This protein binds this small molecule.
Small molecule (SMILES): CC(=O)N[C@@H]1[C@@H](O)[C@H](O)[C@@H](CO)O[C@H]1O

Binding-site contacts:
Ligand atom O5 contacts residue GLN31 of chain 1.A at 3.9 Å.
Ligand atom O5 contacts residue ASN39 of chain 1.A at 2.8 Å (h-bond).
Ligand atom C8 contacts residue LYS38 of chain 1.A at 4.1 Å.
Ligand atom O6 contacts residue GLN31 of chain 1.A at 3.7 Å.
Ligand atom O7 contacts residue ASN39 of chain 1.A at 3.3 Å (h-bond).
Ligand atom C4 contacts residue ASN39 of chain 1.A at 4.4 Å.
Ligand atom C5 contacts residue ASN39 of chain 1.A at 4.0 Å.
Ligand atom C3 contacts residue ASN39 of chain 1.A at 3.9 Å.
Ligand atom C1 contacts residue ASN39 of chain 1.A at 1.6 Å.
Ligand atom N2 contacts residue ASN39 of chain 1.A at 2.8 Å (h-bond).
Ligand atom C2 contacts residue ASN39 of chain 1.A at 2.5 Å.
Ligand atom C7 contacts residue ASN39 of chain 1.A at 3.2 Å.
Ligand atom C8 contacts residue ASN39 of chain 1.A at 4.2 Å.

Sequence of chain 1.A:
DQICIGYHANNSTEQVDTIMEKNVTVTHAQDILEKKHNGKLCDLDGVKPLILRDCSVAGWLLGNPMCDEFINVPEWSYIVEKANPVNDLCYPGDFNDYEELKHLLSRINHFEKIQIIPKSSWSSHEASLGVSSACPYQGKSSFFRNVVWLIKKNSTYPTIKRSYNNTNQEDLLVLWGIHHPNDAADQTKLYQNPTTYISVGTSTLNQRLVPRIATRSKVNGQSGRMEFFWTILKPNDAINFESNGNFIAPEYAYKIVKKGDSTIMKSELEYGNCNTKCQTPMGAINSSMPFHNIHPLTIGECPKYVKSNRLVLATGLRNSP